Sequence of chain 1.E:
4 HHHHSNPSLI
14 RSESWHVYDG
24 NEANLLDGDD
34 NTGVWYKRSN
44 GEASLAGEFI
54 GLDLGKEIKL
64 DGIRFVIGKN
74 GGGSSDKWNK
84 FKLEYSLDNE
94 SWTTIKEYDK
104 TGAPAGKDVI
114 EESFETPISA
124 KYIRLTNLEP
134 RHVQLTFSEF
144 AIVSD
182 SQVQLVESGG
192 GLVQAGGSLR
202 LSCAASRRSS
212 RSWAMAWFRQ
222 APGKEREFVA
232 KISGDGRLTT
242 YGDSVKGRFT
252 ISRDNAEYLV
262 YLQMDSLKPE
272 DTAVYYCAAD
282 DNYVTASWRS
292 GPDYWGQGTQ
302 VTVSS

The small molecule below binds the protein below.
Small molecule (SMILES): CN(Cc1cnc2nc(N)nc(N)c2n1)c1ccc(C(=O)N[C@@H](CCC(=O)O)C(=O)O)cc1

Sequence of chain 1.G:
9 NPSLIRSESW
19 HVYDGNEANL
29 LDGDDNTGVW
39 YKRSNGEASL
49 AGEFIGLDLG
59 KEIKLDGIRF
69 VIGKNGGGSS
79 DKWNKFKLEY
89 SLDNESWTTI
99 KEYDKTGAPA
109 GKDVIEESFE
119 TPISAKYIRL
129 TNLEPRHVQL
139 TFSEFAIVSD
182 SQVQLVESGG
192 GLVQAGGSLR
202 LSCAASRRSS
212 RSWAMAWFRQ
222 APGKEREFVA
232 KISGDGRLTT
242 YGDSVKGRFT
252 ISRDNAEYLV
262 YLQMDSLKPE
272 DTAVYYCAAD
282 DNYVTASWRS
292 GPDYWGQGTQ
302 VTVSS

Binding-site contacts:
Ligand atom OE1 contacts residue GLY105 of chain 1.E at 3.2 Å (h-bond).
Ligand atom OE1 contacts residue ALA106 of chain 1.E at 2.9 Å.
Ligand atom C8A contacts residue TYR259 of chain 1.G at 3.5 Å (hydrophobic).
Ligand atom CB contacts residue GLN183 of chain 1.G at 3.7 Å.
Ligand atom CA contacts residue TYR295 of chain 1.G at 3.5 Å (hydrophobic).
Ligand atom C4A contacts residue TYR259 of chain 1.G at 3.7 Å (hydrophobic).
Ligand atom CD contacts residue THR104 of chain 1.E at 3.5 Å.
Ligand atom NA4 contacts residue TYR259 of chain 1.G at 3.2 Å (h-bond).
Ligand atom C12 contacts residue SER210 of chain 1.G at 3.5 Å.
Ligand atom NA4 contacts residue CYS204 of chain 1.G at 3.4 Å (h-bond).
Ligand atom C12 contacts residue ARG208 of chain 1.G at 3.6 Å.
Ligand atom C4 contacts residue TYR259 of chain 1.G at 3.5 Å (hydrophobic).
Ligand atom NA2 contacts residue ARG254 of chain 1.G at 3.5 Å (salt-bridge).
Ligand atom CA contacts residue GLN183 of chain 1.G at 3.2 Å.
Ligand atom O2 contacts residue PRO107 of chain 1.E at 3.2 Å.
Ligand atom C7 contacts residue TYR259 of chain 1.G at 3.0 Å (hydrophobic).
Ligand atom OE2 contacts residue THR104 of chain 1.E at 2.9 Å (h-bond).
Ligand atom C13 contacts residue ARG208 of chain 1.G at 3.4 Å.
Ligand atom C8A contacts residue ARG254 of chain 1.G at 3.6 Å.
Ligand atom CM contacts residue ALA280 of chain 1.G at 3.4 Å (hydrophobic).
Ligand atom C13 contacts residue SER210 of chain 1.G at 3.5 Å.
Ligand atom N1 contacts residue TYR259 of chain 1.G at 3.7 Å.
Ligand atom C2 contacts residue ARG254 of chain 1.G at 3.7 Å.
Ligand atom C6 contacts residue TYR259 of chain 1.G at 3.5 Å (hydrophobic).
Ligand atom CB contacts residue TYR295 of chain 1.G at 2.9 Å (hydrophobic).
Ligand atom N5 contacts residue TYR259 of chain 1.G at 3.5 Å.
Ligand atom N3 contacts residue VAL261 of chain 1.G at 3.6 Å.
Ligand atom N1 contacts residue ARG254 of chain 1.G at 3.0 Å (salt-bridge).
Ligand atom CD contacts residue GLY105 of chain 1.E at 3.6 Å.
Ligand atom N contacts residue TYR295 of chain 1.G at 3.6 Å.
Ligand atom C11 contacts residue SER210 of chain 1.G at 3.7 Å.
Ligand atom N3 contacts residue LEU260 of chain 1.G at 3.3 Å (h-bond).
Ligand atom OE1 contacts residue PRO107 of chain 1.E at 3.5 Å.
Ligand atom N3 contacts residue TYR259 of chain 1.G at 3.1 Å.
Ligand atom O contacts residue PRO107 of chain 1.E at 3.4 Å.
Ligand atom NA2 contacts residue ASP255 of chain 1.G at 3.5 Å (salt-bridge).
Ligand atom NA2 contacts residue ASN256 of chain 1.G at 2.9 Å (h-bond).
Ligand atom CT contacts residue GLN183 of chain 1.G at 3.6 Å.
Ligand atom N8 contacts residue TYR259 of chain 1.G at 3.2 Å (h-bond).
Ligand atom NA2 contacts residue LEU260 of chain 1.G at 3.3 Å (h-bond).